Binding-site contacts:
Ligand atom C2 contacts residue ASN259 of chain 1.K at 2.5 Å.
Ligand atom C7 contacts residue ASN259 of chain 1.K at 3.2 Å.
Ligand atom C4 contacts residue ASN259 of chain 1.K at 4.2 Å.
Ligand atom C3 contacts residue ASN259 of chain 1.K at 3.8 Å.
Ligand atom C5 contacts residue ASN259 of chain 1.K at 3.7 Å.
Ligand atom C6 contacts residue LYS181 of chain 1.J at 4.2 Å.
Ligand atom C3 contacts residue THR116 of chain 1.J at 4.0 Å.
Ligand atom N2 contacts residue THR116 of chain 1.J at 3.0 Å (h-bond).
Ligand atom C3 contacts residue LYS181 of chain 1.J at 4.4 Å.
Ligand atom C8 contacts residue ASN259 of chain 1.K at 4.4 Å.
Ligand atom O4 contacts residue LYS181 of chain 1.J at 4.0 Å.
Ligand atom C5 contacts residue LYS181 of chain 1.J at 3.5 Å.
Ligand atom O5 contacts residue ASN259 of chain 1.K at 2.4 Å (h-bond).
Ligand atom C7 contacts residue THR116 of chain 1.J at 3.8 Å.
Ligand atom C4 contacts residue LYS181 of chain 1.J at 4.2 Å.
Ligand atom C1 contacts residue THR116 of chain 1.J at 4.0 Å.
Ligand atom O7 contacts residue ASN259 of chain 1.K at 3.0 Å (h-bond).
Ligand atom O3 contacts residue THR116 of chain 1.J at 4.4 Å.
Ligand atom C8 contacts residue THR116 of chain 1.J at 3.8 Å.
Ligand atom O5 contacts residue LYS181 of chain 1.J at 4.4 Å.
Ligand atom C1 contacts residue ASN259 of chain 1.K at 1.4 Å.
Ligand atom N2 contacts residue ASN259 of chain 1.K at 2.9 Å (h-bond).
Ligand atom O6 contacts residue LYS181 of chain 1.J at 4.3 Å.
Ligand atom C2 contacts residue THR116 of chain 1.J at 3.8 Å.

Sequence of chain 1.K:
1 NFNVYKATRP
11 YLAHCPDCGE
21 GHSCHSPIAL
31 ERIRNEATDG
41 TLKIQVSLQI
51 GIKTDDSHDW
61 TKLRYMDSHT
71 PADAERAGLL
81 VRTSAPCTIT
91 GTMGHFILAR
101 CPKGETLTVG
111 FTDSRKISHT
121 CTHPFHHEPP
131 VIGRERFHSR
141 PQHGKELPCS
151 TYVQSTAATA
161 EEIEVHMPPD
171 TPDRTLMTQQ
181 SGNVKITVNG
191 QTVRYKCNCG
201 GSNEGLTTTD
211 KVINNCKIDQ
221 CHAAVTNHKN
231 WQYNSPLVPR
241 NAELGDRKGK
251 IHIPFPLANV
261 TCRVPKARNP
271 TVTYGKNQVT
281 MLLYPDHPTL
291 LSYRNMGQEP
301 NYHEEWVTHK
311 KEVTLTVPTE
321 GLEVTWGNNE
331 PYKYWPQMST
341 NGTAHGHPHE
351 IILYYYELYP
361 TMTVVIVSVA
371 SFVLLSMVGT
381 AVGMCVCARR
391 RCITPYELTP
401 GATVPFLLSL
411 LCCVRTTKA

The protein below binds the small molecule below.
Small molecule (SMILES): CC(=O)N[C@@H]1[C@@H](O)[C@H](O)[C@@H](CO)O[C@H]1O

Sequence of chain 1.J:
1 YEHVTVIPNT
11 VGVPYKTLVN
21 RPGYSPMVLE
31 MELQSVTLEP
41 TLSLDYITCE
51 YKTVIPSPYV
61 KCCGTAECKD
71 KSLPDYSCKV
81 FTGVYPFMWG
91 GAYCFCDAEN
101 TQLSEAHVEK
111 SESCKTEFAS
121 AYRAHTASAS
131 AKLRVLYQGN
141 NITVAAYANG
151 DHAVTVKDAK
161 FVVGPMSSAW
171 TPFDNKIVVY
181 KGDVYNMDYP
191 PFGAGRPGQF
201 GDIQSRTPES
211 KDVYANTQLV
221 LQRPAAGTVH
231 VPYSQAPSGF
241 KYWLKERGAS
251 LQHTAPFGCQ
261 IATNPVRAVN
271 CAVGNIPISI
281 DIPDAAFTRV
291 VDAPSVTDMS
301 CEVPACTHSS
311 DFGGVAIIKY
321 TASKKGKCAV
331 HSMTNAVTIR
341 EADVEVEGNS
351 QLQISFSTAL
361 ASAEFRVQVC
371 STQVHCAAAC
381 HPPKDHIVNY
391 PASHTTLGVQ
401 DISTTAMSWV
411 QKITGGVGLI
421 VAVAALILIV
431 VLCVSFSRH